Sequence of chain 1.C:
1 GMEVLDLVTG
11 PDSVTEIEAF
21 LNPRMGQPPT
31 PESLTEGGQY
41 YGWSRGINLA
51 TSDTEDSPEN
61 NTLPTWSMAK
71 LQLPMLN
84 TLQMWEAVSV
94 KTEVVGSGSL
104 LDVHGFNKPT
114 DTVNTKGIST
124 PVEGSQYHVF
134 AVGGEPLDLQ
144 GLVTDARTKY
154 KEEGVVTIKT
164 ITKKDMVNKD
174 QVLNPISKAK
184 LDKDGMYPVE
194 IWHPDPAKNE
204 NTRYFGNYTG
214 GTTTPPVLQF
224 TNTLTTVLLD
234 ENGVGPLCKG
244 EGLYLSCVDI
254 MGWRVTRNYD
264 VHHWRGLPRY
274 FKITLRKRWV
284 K

Sequence of chain 1.D:
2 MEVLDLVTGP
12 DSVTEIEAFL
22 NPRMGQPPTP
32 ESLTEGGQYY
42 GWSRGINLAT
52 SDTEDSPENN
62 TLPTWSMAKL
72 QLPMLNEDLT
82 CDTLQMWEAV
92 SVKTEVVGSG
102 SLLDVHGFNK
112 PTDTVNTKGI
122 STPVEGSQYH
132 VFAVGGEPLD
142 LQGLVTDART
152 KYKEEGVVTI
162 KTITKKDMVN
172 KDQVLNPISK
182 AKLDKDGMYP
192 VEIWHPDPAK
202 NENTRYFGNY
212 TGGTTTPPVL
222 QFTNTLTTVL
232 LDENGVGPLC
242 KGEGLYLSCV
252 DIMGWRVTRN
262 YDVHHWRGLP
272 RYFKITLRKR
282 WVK

Binding-site contacts:
Ligand atom C6 contacts residue TYR40 of chain 1.C at 3.5 Å (hydrophobic).
Ligand atom C10 contacts residue THR35 of chain 1.C at 3.8 Å.
Ligand atom O6 contacts residue GLU59 of chain 1.C at 3.3 Å.
Ligand atom C6 contacts residue THR62 of chain 1.C at 3.7 Å.
Ligand atom C9 contacts residue GLU36 of chain 1.C at 3.2 Å.
Ligand atom O1B contacts residue HIS266 of chain 1.C at 3.3 Å.
Ligand atom C4 contacts residue GLY46 of chain 1.C at 3.4 Å.
Ligand atom O4 contacts residue THR259 of chain 1.C at 3.5 Å.
Ligand atom O1B contacts residue TYR40 of chain 1.C at 2.7 Å (h-bond).
Ligand atom C4 contacts residue HIS266 of chain 1.C at 3.3 Å.
Ligand atom C4 contacts residue TYR40 of chain 1.C at 3.7 Å (hydrophobic).
Ligand atom C6 contacts residue ASN61 of chain 1.C at 3.4 Å.
Ligand atom O1B contacts residue GLY46 of chain 1.C at 2.8 Å (h-bond).
Ligand atom O9 contacts residue GLU36 of chain 1.C at 3.8 Å.
Ligand atom C7 contacts residue THR35 of chain 1.C at 3.7 Å.
Ligand atom C6 contacts residue THR35 of chain 1.C at 3.6 Å.
Ligand atom O10 contacts residue ASN261 of chain 1.C at 3.3 Å (h-bond).
Ligand atom C1 contacts residue ARG45 of chain 1.C at 3.5 Å.
Ligand atom O9 contacts residue ARG45 of chain 1.C at 3.1 Å (salt-bridge).
Ligand atom C6 contacts residue GLY46 of chain 1.C at 3.6 Å.
Ligand atom O6 contacts residue ASN61 of chain 1.C at 2.6 Å (h-bond).
Ligand atom N5 contacts residue TYR40 of chain 1.C at 2.9 Å (h-bond).
Ligand atom O1B contacts residue ARG45 of chain 1.C at 3.1 Å (salt-bridge).
Ligand atom C3 contacts residue HIS266 of chain 1.C at 3.6 Å.
Ligand atom C11 contacts residue ASP53 of chain 1.D at 3.5 Å.
Ligand atom C6 contacts residue GLU59 of chain 1.C at 3.5 Å.
Ligand atom C5 contacts residue TYR40 of chain 1.C at 3.5 Å (hydrophobic).
Ligand atom C11 contacts residue GLU36 of chain 1.C at 3.5 Å.
Ligand atom N5 contacts residue THR35 of chain 1.C at 2.9 Å (h-bond).
Ligand atom O4 contacts residue HIS266 of chain 1.C at 2.8 Å (h-bond).
Ligand atom O1A contacts residue ARG45 of chain 1.C at 2.6 Å (salt-bridge).
Ligand atom C11 contacts residue THR35 of chain 1.C at 3.7 Å.
Ligand atom C8 contacts residue ARG45 of chain 1.C at 3.5 Å.
Ligand atom C5 contacts residue THR35 of chain 1.C at 3.7 Å.
Ligand atom C1 contacts residue TYR40 of chain 1.C at 3.4 Å (hydrophobic).
Ligand atom O1A contacts residue TYR40 of chain 1.C at 3.5 Å (h-bond).
Ligand atom O4 contacts residue GLY46 of chain 1.C at 2.6 Å (h-bond).
Ligand atom O1B contacts residue GLN39 of chain 1.C at 3.7 Å.
Ligand atom O8 contacts residue TYR40 of chain 1.C at 3.8 Å.
Ligand atom O8 contacts residue ARG45 of chain 1.C at 2.9 Å (salt-bridge).

This small molecule binds to this protein.
Small molecule (SMILES): CC(=O)N[C@H]1[C@H](O[C@@H]2[C@H](O)[C@@H](O)[C@H](O)O[C@@H]2CO)O[C@H](CO)[C@H](O)[C@@H]1O[C@@H]1O[C@H](CO)[C@H](O)[C@H](O[C@]2(C(=O)O)C[C@H](O)[C@@H](NC(C)=O)[C@H]([C@H](O)[C@@H](CO)O[C@]3(C(=O)O)C[C@H](O)[C@@H](NC(C)=O)[C@H]([C@H](O)[C@H](O)CO)O3)O2)[C@H]1O